Binding-site contacts:
Ligand atom N contacts residue TYR7 of chain 1.A at 2.9 Å (h-bond).
Ligand atom OD2 contacts residue ARG65 of chain 1.A at 3.0 Å (salt-bridge).
Ligand atom NE2 contacts residue LEU156 of chain 1.A at 3.5 Å.
Ligand atom CB contacts residue GLU63 of chain 1.A at 3.5 Å.
Ligand atom OE2 contacts residue THR73 of chain 1.A at 2.7 Å (h-bond).
Ligand atom OXT contacts residue LYS146 of chain 1.A at 3.4 Å (salt-bridge).
Ligand atom OXT contacts residue TYR84 of chain 1.A at 2.8 Å (h-bond).
Ligand atom O contacts residue HIS70 of chain 1.A at 3.3 Å.
Ligand atom O contacts residue GLN155 of chain 1.A at 3.2 Å (h-bond).
Ligand atom C contacts residue TYR7 of chain 1.A at 3.3 Å (hydrophobic).
Ligand atom CB contacts residue TRP167 of chain 1.A at 3.4 Å (hydrophobic).
Ligand atom OD1 contacts residue ARG65 of chain 1.A at 3.1 Å (salt-bridge).
Ligand atom O contacts residue LYS146 of chain 1.A at 3.1 Å (salt-bridge).
Ligand atom CA contacts residue TYR7 of chain 1.A at 3.1 Å (hydrophobic).
Ligand atom OXT contacts residue THR143 of chain 1.A at 2.7 Å (h-bond).
Ligand atom CA contacts residue TYR171 of chain 1.A at 3.4 Å (hydrophobic).
Ligand atom OH contacts residue LEU156 of chain 1.A at 3.3 Å.
Ligand atom CG1 contacts residue ASP77 of chain 1.A at 3.4 Å.
Ligand atom N contacts residue TYR7 of chain 1.A at 3.5 Å (h-bond).
Ligand atom O contacts residue LYS146 of chain 1.A at 3.2 Å (salt-bridge).
Ligand atom CA contacts residue GLU63 of chain 1.A at 3.5 Å.
Ligand atom C contacts residue LYS146 of chain 1.A at 3.5 Å.
Ligand atom CD2 contacts residue TYR7 of chain 1.A at 3.4 Å (hydrophobic).
Ligand atom CE2 contacts residue TYR116 of chain 1.A at 3.3 Å (hydrophobic).
Ligand atom O contacts residue THR80 of chain 1.A at 3.4 Å.
Ligand atom N contacts residue ASP77 of chain 1.A at 2.9 Å (salt-bridge).
Ligand atom N contacts residue MG1 of chain 1.L at 3.3 Å.
Ligand atom CB contacts residue ASP77 of chain 1.A at 3.5 Å.
Ligand atom O contacts residue LYS66 of chain 1.A at 3.0 Å (salt-bridge).
Ligand atom OE1 contacts residue LEU156 of chain 1.A at 3.3 Å.
Ligand atom CA contacts residue TYR159 of chain 1.A at 3.5 Å (hydrophobic).
Ligand atom CD contacts residue THR73 of chain 1.A at 3.5 Å.
Ligand atom NE2 contacts residue GLN155 of chain 1.A at 3.2 Å (h-bond).
Ligand atom O contacts residue TYR159 of chain 1.A at 2.7 Å (h-bond).
Ligand atom CD2 contacts residue TYR99 of chain 1.A at 3.4 Å (hydrophobic).
Ligand atom N contacts residue TYR99 of chain 1.A at 2.9 Å (h-bond).
Ligand atom OH contacts residue HIS114 of chain 1.A at 2.8 Å (h-bond).
Ligand atom O contacts residue TRP147 of chain 1.A at 2.8 Å (h-bond).
Ligand atom N contacts residue TYR171 of chain 1.A at 2.7 Å (h-bond).
Ligand atom N contacts residue GLU63 of chain 1.A at 2.9 Å (salt-bridge).

Sequence of chain 1.A:
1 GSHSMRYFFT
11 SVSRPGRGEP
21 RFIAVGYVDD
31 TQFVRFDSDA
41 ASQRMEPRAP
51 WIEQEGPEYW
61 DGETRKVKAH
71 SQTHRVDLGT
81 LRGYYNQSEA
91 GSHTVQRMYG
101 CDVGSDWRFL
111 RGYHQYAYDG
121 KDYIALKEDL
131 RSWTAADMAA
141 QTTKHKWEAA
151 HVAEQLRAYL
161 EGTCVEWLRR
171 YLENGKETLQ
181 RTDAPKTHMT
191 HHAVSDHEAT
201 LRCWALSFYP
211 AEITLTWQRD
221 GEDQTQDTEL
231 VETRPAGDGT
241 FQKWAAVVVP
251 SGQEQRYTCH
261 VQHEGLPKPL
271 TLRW

The small molecule below binds the protein below.
Small molecule (SMILES): CC(C)C[C@H](NC(=O)[C@H](C)N)C(=O)N[C@@H](CCC(N)=O)C(=O)N[C@@H](CC(=O)O)C(=O)N[C@@H](C)C=O.CC[C@H](C)[C@H](NC(=O)[C@H](Cc1ccccc1)NC(=O)[C@H](Cc1ccc(O)cc1)NC(=O)[C@H](CCC(=O)O)NC(=O)[C@@H](N)CCCCN)C(=O)O